Binding-site contacts:
Ligand atom C8 contacts residue ASN1061 of chain 1.B at 4.0 Å.
Ligand atom C4 contacts residue ASN1061 of chain 1.B at 4.2 Å.
Ligand atom O4 contacts residue ALA693 of chain 1.B at 4.5 Å.
Ligand atom C3 contacts residue ASN1061 of chain 1.B at 3.8 Å.
Ligand atom C2 contacts residue ASN1061 of chain 1.B at 2.5 Å.
Ligand atom O7 contacts residue ASN1061 of chain 1.B at 4.0 Å.
Ligand atom C8 contacts residue LYS1060 of chain 1.B at 4.3 Å.
Ligand atom C8 contacts residue GLU1059 of chain 1.B at 3.5 Å.
Ligand atom C5 contacts residue ALA693 of chain 1.B at 3.9 Å (hydrophobic).
Ligand atom C1 contacts residue ASN1061 of chain 1.B at 1.4 Å.
Ligand atom C5 contacts residue ASN1061 of chain 1.B at 3.7 Å.
Ligand atom O5 contacts residue ASN1061 of chain 1.B at 2.4 Å (h-bond).
Ligand atom C7 contacts residue ASN1061 of chain 1.B at 3.7 Å.
Ligand atom N2 contacts residue ASN1061 of chain 1.B at 3.0 Å (h-bond).

The small molecule below binds the protein below.
Small molecule (SMILES): CC(=O)N[C@@H]1[C@@H](O)[C@H](O)[C@@H](CO)O[C@H]1O

Sequence of chain 1.B:
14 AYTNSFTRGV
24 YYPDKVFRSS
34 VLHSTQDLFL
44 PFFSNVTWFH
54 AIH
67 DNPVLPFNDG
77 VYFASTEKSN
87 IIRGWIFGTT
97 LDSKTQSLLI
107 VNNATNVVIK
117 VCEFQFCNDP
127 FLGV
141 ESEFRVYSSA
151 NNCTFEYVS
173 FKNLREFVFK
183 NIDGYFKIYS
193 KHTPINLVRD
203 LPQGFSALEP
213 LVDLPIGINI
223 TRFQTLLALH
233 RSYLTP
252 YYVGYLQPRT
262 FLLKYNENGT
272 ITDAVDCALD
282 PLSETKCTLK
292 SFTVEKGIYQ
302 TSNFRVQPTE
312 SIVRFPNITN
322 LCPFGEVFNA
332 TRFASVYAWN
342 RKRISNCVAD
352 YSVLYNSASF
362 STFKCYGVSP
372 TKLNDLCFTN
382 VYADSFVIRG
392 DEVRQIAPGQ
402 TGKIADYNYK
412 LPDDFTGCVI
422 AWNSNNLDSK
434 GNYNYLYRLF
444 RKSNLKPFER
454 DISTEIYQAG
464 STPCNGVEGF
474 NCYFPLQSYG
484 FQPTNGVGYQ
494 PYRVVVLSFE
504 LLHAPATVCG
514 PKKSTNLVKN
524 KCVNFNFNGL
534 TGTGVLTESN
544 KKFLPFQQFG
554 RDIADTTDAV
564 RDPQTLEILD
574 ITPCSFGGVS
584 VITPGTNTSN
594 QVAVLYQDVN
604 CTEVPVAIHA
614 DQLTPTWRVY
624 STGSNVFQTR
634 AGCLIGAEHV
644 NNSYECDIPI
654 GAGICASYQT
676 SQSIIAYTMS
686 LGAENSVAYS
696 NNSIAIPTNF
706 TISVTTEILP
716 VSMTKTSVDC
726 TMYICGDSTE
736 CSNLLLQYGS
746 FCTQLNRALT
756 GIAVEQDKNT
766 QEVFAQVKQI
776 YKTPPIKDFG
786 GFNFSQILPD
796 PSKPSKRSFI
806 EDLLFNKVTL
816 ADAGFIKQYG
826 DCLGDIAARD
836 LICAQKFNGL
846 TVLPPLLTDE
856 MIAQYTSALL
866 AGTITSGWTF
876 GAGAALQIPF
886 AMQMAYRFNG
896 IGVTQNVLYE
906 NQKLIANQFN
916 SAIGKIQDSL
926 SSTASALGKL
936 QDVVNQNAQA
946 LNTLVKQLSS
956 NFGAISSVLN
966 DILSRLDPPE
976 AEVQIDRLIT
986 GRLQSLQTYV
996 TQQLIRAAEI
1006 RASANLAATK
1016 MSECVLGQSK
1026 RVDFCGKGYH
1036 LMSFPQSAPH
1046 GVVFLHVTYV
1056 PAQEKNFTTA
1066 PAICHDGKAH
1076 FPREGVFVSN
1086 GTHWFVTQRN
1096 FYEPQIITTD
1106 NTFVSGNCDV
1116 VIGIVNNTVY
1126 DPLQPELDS